Sequence of chain 1.C:
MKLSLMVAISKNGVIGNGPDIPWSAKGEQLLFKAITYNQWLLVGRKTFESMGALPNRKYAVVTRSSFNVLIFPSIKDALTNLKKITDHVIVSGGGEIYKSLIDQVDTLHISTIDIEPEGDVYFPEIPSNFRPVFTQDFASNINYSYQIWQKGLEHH

Binding-site contacts:
Ligand atom C8 contacts residue ASN17 of chain 1.C at 3.5 Å.
Ligand atom N2 contacts residue ASN17 of chain 1.C at 3.8 Å.
Ligand atom O16 contacts residue MET51 of chain 1.C at 3.6 Å.
Ligand atom C8 contacts residue PHE32 of chain 1.C at 3.5 Å (hydrophobic).
Ligand atom C3 contacts residue ASN17 of chain 1.C at 3.7 Å.
Ligand atom N5 contacts residue VAL7 of chain 1.C at 3.6 Å.
Ligand atom O19 contacts residue GLY18 of chain 1.C at 3.8 Å.
Ligand atom C9 contacts residue ASN17 of chain 1.C at 3.8 Å.
Ligand atom C21 contacts residue ASN17 of chain 1.C at 3.5 Å.
Ligand atom C3 contacts residue PHE32 of chain 1.C at 3.7 Å (hydrophobic).
Ligand atom C3 contacts residue ALA8 of chain 1.C at 3.6 Å (hydrophobic).
Ligand atom N5 contacts residue ASN17 of chain 1.C at 3.6 Å (h-bond).
Ligand atom C18 contacts residue ASN17 of chain 1.C at 3.5 Å.
Ligand atom O19 contacts residue SER50 of chain 1.C at 3.4 Å.
Ligand atom C14 contacts residue PHE32 of chain 1.C at 3.8 Å (hydrophobic).
Ligand atom N7 contacts residue PHE32 of chain 1.C at 3.5 Å.
Ligand atom C9 contacts residue PHE32 of chain 1.C at 3.8 Å (hydrophobic).
Ligand atom C20 contacts residue GLY18 of chain 1.C at 3.5 Å.
Ligand atom N4 contacts residue ALA8 of chain 1.C at 3.4 Å (h-bond).
Ligand atom C1 contacts residue ASN17 of chain 1.C at 3.7 Å.
Ligand atom N7 contacts residue TYR103 of chain 1.C at 3.2 Å (h-bond).
Ligand atom N4 contacts residue VAL7 of chain 1.C at 3.5 Å.
Ligand atom N4 contacts residue GLU28 of chain 1.C at 2.9 Å (salt-bridge).
Ligand atom C6 contacts residue PHE32 of chain 1.C at 3.3 Å (hydrophobic).
Ligand atom C6 contacts residue ASN17 of chain 1.C at 3.5 Å.
Ligand atom N7 contacts residue MET6 of chain 1.C at 2.9 Å (h-bond).
Ligand atom C1 contacts residue PHE32 of chain 1.C at 3.9 Å (hydrophobic).
Ligand atom N5 contacts residue PHE32 of chain 1.C at 3.4 Å.
Ligand atom N7 contacts residue SER97 of chain 1.C at 3.0 Å (h-bond).
Ligand atom N7 contacts residue ASN17 of chain 1.C at 3.7 Å.
Ligand atom C20 contacts residue SER50 of chain 1.C at 3.7 Å.
Ligand atom N5 contacts residue ALA8 of chain 1.C at 3.8 Å.
Ligand atom C6 contacts residue MET6 of chain 1.C at 3.8 Å (hydrophobic).
Ligand atom C12 contacts residue MET51 of chain 1.C at 3.8 Å (hydrophobic).
Ligand atom O19 contacts residue ASN17 of chain 1.C at 3.9 Å.
Ligand atom C15 contacts residue ASN17 of chain 1.C at 3.7 Å.
Ligand atom N5 contacts residue MET6 of chain 1.C at 3.7 Å.
Ligand atom C9 contacts residue SER97 of chain 1.C at 3.5 Å.
Ligand atom C10 contacts residue MET51 of chain 1.C at 3.8 Å (hydrophobic).
Ligand atom C17 contacts residue PRO19 of chain 1.C at 3.6 Å (hydrophobic).

A small-molecule ligand and the protein it binds are described below.
Small molecule (SMILES): COc1cc(Cc2cnc(N)nc2N)cc(OC)c1OC